Sequence of chain 1.B:
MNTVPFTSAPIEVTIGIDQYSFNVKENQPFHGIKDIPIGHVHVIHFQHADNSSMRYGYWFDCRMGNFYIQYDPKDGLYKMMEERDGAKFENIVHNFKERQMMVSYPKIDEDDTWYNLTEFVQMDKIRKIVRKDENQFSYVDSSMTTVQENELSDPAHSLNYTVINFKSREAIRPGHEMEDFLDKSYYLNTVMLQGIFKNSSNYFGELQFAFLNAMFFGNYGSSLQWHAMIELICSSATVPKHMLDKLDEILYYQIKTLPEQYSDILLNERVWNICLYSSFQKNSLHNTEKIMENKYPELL

A protein and the small-molecule ligand that binds it are described below.
Small molecule (SMILES): CC[C@H](CO)NC(=O)c1ccc(N)cc1

Binding-site contacts:
Ligand atom O contacts residue GLN104 of chain 1.B at 4.1 Å.
Ligand atom C9 contacts residue ARG103 of chain 1.B at 3.2 Å.
Ligand atom C contacts residue GLN104 of chain 1.B at 4.0 Å.
Ligand atom C5 contacts residue GLN104 of chain 1.B at 3.9 Å.
Ligand atom C contacts residue PHE34 of chain 1.B at 4.0 Å (hydrophobic).
Ligand atom C8 contacts residue MET105 of chain 1.B at 3.8 Å (hydrophobic).
Ligand atom C7 contacts residue MET105 of chain 1.B at 4.2 Å (hydrophobic).
Ligand atom C6 contacts residue MET105 of chain 1.B at 4.5 Å (hydrophobic).
Ligand atom C contacts residue MET105 of chain 1.B at 3.4 Å (hydrophobic).
Ligand atom C10 contacts residue GLN104 of chain 1.B at 3.2 Å.
Ligand atom N1 contacts residue MET105 of chain 1.B at 4.1 Å.
Ligand atom C contacts residue MET106 of chain 1.B at 4.0 Å (hydrophobic).
Ligand atom C1 contacts residue GLN104 of chain 1.B at 4.2 Å.
Ligand atom C9 contacts residue MET105 of chain 1.B at 3.7 Å (hydrophobic).
Ligand atom C contacts residue PRO33 of chain 1.B at 3.9 Å (hydrophobic).
Ligand atom N contacts residue MET105 of chain 1.B at 4.3 Å.
Ligand atom C5 contacts residue MET105 of chain 1.B at 4.4 Å (hydrophobic).
Ligand atom C3 contacts residue GLN104 of chain 1.B at 4.3 Å.
Ligand atom C2 contacts residue GLN104 of chain 1.B at 3.2 Å.
Ligand atom N contacts residue GLN104 of chain 1.B at 2.6 Å (h-bond).
Ligand atom C10 contacts residue ARG103 of chain 1.B at 3.6 Å.
Ligand atom C8 contacts residue ARG103 of chain 1.B at 4.3 Å.
Ligand atom C contacts residue HIS35 of chain 1.B at 4.4 Å.
Ligand atom C4 contacts residue GLN104 of chain 1.B at 3.7 Å.
Ligand atom C10 contacts residue MET105 of chain 1.B at 4.0 Å (hydrophobic).
Ligand atom C1 contacts residue VAL107 of chain 1.B at 4.4 Å (hydrophobic).
Ligand atom C9 contacts residue GLN104 of chain 1.B at 4.2 Å.